Binding-site contacts:
Ligand atom C3 contacts residue ASN67 of chain 53.C at 3.8 Å.
Ligand atom C8 contacts residue PHE90 of chain 53.C at 3.6 Å (hydrophobic).
Ligand atom C7 contacts residue ASN67 of chain 53.C at 3.7 Å.
Ligand atom C8 contacts residue ARG89 of chain 53.C at 4.1 Å.
Ligand atom C1 contacts residue ASN67 of chain 53.C at 1.4 Å.
Ligand atom C4 contacts residue ASN67 of chain 53.C at 4.3 Å.
Ligand atom O7 contacts residue ASN67 of chain 53.C at 4.1 Å.
Ligand atom N2 contacts residue ASN67 of chain 53.C at 2.8 Å (h-bond).
Ligand atom C2 contacts residue ASN67 of chain 53.C at 2.4 Å.
Ligand atom C7 contacts residue PHE90 of chain 53.C at 4.3 Å (hydrophobic).
Ligand atom C8 contacts residue MET118 of chain 53.C at 4.0 Å (hydrophobic).
Ligand atom O5 contacts residue ASN67 of chain 53.C at 2.5 Å (h-bond).
Ligand atom C5 contacts residue ASN67 of chain 53.C at 3.8 Å.
Ligand atom O6 contacts residue ASN67 of chain 53.C at 3.7 Å.

The small molecule below binds the protein below.
Small molecule (SMILES): CC(=O)N[C@@H]1[C@@H](O)[C@H](O)[C@@H](CO)O[C@H]1O

Sequence of chain 53.C:
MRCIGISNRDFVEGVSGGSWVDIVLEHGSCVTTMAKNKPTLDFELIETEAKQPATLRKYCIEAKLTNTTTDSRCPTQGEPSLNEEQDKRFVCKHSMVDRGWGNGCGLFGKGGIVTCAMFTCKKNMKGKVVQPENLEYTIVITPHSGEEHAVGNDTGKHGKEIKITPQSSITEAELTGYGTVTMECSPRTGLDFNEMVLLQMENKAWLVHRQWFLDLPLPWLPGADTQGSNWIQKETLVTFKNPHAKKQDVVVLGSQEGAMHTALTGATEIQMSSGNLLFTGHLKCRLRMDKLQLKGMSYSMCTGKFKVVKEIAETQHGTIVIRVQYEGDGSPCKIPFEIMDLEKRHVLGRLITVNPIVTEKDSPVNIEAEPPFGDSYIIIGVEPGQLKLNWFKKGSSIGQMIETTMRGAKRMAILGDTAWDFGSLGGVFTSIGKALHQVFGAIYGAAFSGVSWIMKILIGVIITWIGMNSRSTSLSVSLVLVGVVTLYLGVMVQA